Binding-site contacts:
Ligand atom C1 contacts residue ASN123 of chain 1.G at 1.4 Å.
Ligand atom C5 contacts residue ASN123 of chain 1.G at 3.6 Å.
Ligand atom C2 contacts residue ASN123 of chain 1.G at 2.5 Å.
Ligand atom O6 contacts residue THR125 of chain 1.G at 4.2 Å.
Ligand atom C3 contacts residue ASN123 of chain 1.G at 3.8 Å.
Ligand atom C7 contacts residue ASN123 of chain 1.G at 4.0 Å.
Ligand atom O5 contacts residue ASN123 of chain 1.G at 2.4 Å (h-bond).
Ligand atom C6 contacts residue THR125 of chain 1.G at 4.3 Å.
Ligand atom C4 contacts residue ASN123 of chain 1.G at 4.3 Å.
Ligand atom N2 contacts residue ASN123 of chain 1.G at 2.9 Å (h-bond).

Sequence of chain 1.G:
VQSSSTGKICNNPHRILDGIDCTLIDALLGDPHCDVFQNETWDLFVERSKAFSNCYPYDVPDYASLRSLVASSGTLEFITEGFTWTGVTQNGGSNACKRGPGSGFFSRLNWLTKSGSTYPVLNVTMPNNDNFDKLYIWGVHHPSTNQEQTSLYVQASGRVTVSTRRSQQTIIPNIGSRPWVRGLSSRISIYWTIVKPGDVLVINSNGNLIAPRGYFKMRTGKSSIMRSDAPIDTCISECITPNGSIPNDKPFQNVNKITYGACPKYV

A small-molecule ligand and the protein it binds are described below.
Small molecule (SMILES): CC(=O)N[C@@H]1[C@@H](O)[C@H](O)[C@@H](CO)O[C@H]1O